Sequence of chain 2.B:
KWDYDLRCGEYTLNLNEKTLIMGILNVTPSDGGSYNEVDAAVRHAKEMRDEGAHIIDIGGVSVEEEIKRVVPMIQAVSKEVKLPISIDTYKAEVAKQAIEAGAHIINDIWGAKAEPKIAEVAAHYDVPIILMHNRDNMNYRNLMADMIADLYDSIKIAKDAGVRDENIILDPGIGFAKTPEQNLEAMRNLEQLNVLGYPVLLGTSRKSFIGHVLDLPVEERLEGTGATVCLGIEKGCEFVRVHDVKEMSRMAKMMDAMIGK

Binding-site contacts:
Ligand atom C12 contacts residue SO41 of chain 2.I at 3.5 Å.
Ligand atom C7 contacts residue ASN140 of chain 2.B at 3.7 Å.
Ligand atom C13 contacts residue LYS240 of chain 2.B at 3.8 Å.
Ligand atom C16 contacts residue LYS240 of chain 2.B at 3.6 Å.
Ligand atom N14 contacts residue PHE209 of chain 2.B at 3.1 Å.
Ligand atom C2 contacts residue LYS240 of chain 2.B at 3.7 Å.
Ligand atom C10 contacts residue PHE209 of chain 2.B at 3.6 Å (hydrophobic).
Ligand atom C12 contacts residue ASP121 of chain 2.B at 3.8 Å.
Ligand atom C3 contacts residue ARG274 of chain 2.B at 3.7 Å.
Ligand atom N11 contacts residue ASN140 of chain 2.B at 2.8 Å (h-bond).
Ligand atom C7 contacts residue ASP204 of chain 2.B at 3.2 Å.
Ligand atom O23 contacts residue SER241 of chain 2.B at 2.8 Å (h-bond).
Ligand atom N6 contacts residue PHE209 of chain 2.B at 3.5 Å.
Ligand atom O1 contacts residue GLY236 of chain 2.B at 3.1 Å (h-bond).
Ligand atom N9 contacts residue ASN140 of chain 2.B at 3.3 Å (h-bond).
Ligand atom N8 contacts residue ASP121 of chain 2.B at 3.2 Å (salt-bridge).
Ligand atom C2 contacts residue ASP204 of chain 2.B at 3.7 Å.
Ligand atom C12 contacts residue ARG274 of chain 2.B at 3.5 Å.
Ligand atom N8 contacts residue ARG274 of chain 2.B at 3.4 Å (salt-bridge).
Ligand atom N6 contacts residue ARG274 of chain 2.B at 3.5 Å (salt-bridge).
Ligand atom O23 contacts residue LYS240 of chain 2.B at 3.6 Å.
Ligand atom O22 contacts residue SER241 of chain 2.B at 3.2 Å (h-bond).
Ligand atom N8 contacts residue ILE142 of chain 2.B at 3.7 Å.
Ligand atom C20 contacts residue LYS240 of chain 2.B at 3.8 Å.
Ligand atom C18 contacts residue LYS240 of chain 2.B at 3.7 Å.
Ligand atom C21 contacts residue SER241 of chain 2.B at 3.4 Å.
Ligand atom N4 contacts residue MET165 of chain 2.B at 3.6 Å.
Ligand atom C10 contacts residue ARG274 of chain 2.B at 3.4 Å.
Ligand atom N6 contacts residue LYS240 of chain 2.B at 3.1 Å (salt-bridge).
Ligand atom C15 contacts residue LYS240 of chain 2.B at 3.6 Å.
Ligand atom N4 contacts residue ASP204 of chain 2.B at 2.6 Å (salt-bridge).
Ligand atom C16 contacts residue SO41 of chain 2.I at 3.8 Å.
Ligand atom O1 contacts residue LYS240 of chain 2.B at 2.8 Å (salt-bridge).
Ligand atom C10 contacts residue SO41 of chain 2.I at 3.7 Å.
Ligand atom C2 contacts residue MET165 of chain 2.B at 3.8 Å (hydrophobic).
Ligand atom N11 contacts residue ASP204 of chain 2.B at 2.9 Å (salt-bridge).
Ligand atom C13 contacts residue SO41 of chain 2.I at 3.4 Å.
Ligand atom C19 contacts residue GLY208 of chain 2.B at 3.4 Å.
Ligand atom C17 contacts residue GLY208 of chain 2.B at 3.8 Å.
Ligand atom C5 contacts residue ARG274 of chain 2.B at 3.6 Å.

The protein below binds the small molecule below.
Small molecule (SMILES): Nc1nc(O)c2nc(CNc3ccc(C(=O)O)cc3)cnc2n1